Sequence of chain 1.B:
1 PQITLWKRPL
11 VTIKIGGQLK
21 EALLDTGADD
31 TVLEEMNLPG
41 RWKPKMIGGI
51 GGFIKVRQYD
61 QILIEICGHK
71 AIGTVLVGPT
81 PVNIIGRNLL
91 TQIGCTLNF

The protein below binds the small molecule below.
Small molecule (SMILES): CCC(CC)CN(C[C@@H](O)[C@H](Cc1ccccc1)NC(=O)O[C@H]1CO[C@H]2OCC[C@H]21)S(=O)(=O)c1ccc2c(c1)CC[C@@H]2O

Sequence of chain 1.A:
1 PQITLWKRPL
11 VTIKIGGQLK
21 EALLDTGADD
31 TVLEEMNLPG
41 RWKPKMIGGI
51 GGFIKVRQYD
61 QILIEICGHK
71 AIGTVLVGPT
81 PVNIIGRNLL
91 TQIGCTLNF

Binding-site contacts:
Ligand atom O42 contacts residue ASP29 of chain 1.A at 3.5 Å.
Ligand atom C29 contacts residue PRO81 of chain 1.A at 3.7 Å (hydrophobic).
Ligand atom C02 contacts residue ALA28 of chain 1.A at 3.5 Å (hydrophobic).
Ligand atom C26 contacts residue GLY27 of chain 1.B at 3.6 Å.
Ligand atom C31 contacts residue VAL82 of chain 1.A at 3.8 Å (hydrophobic).
Ligand atom C11 contacts residue ASP25 of chain 1.B at 3.4 Å.
Ligand atom O42 contacts residue ASP30 of chain 1.A at 2.9 Å (salt-bridge).
Ligand atom O07 contacts residue GLY49 of chain 1.A at 3.4 Å.
Ligand atom C26 contacts residue ASP25 of chain 1.A at 3.3 Å.
Ligand atom C29 contacts residue GLY49 of chain 1.B at 3.6 Å.
Ligand atom C19 contacts residue ASP30 of chain 1.B at 3.8 Å.
Ligand atom C22 contacts residue ASP29 of chain 1.B at 3.5 Å.
Ligand atom O12 contacts residue ASP25 of chain 1.B at 2.6 Å (salt-bridge).
Ligand atom O06 contacts residue ILE84 of chain 1.A at 3.5 Å.
Ligand atom C11 contacts residue ASP25 of chain 1.A at 3.3 Å.
Ligand atom O12 contacts residue ALA28 of chain 1.B at 3.8 Å.
Ligand atom C09 contacts residue GLY27 of chain 1.A at 3.4 Å.
Ligand atom C29 contacts residue ILE50 of chain 1.B at 3.6 Å (hydrophobic).
Ligand atom O12 contacts residue ASP25 of chain 1.A at 2.5 Å (salt-bridge).
Ligand atom C24 contacts residue GLY27 of chain 1.B at 3.8 Å.
Ligand atom O20 contacts residue ASP29 of chain 1.B at 3.2 Å (salt-bridge).
Ligand atom C01 contacts residue ASP30 of chain 1.A at 3.5 Å.
Ligand atom C01 contacts residue VAL32 of chain 1.A at 3.5 Å (hydrophobic).
Ligand atom C04 contacts residue GLY48 of chain 1.A at 3.3 Å.
Ligand atom C37 contacts residue ILE47 of chain 1.A at 3.8 Å (hydrophobic).
Ligand atom C23 contacts residue GLY48 of chain 1.B at 3.1 Å.
Ligand atom C10 contacts residue ASP25 of chain 1.A at 3.2 Å.
Ligand atom O12 contacts residue GLY27 of chain 1.B at 3.2 Å.
Ligand atom C21 contacts residue GLY48 of chain 1.B at 3.1 Å.
Ligand atom C32 contacts residue GLY27 of chain 1.B at 3.2 Å.
Ligand atom C38 contacts residue GLY48 of chain 1.A at 3.8 Å.
Ligand atom C18 contacts residue GLY48 of chain 1.B at 3.8 Å.
Ligand atom O20 contacts residue ASP30 of chain 1.B at 3.1 Å (salt-bridge).
Ligand atom O20 contacts residue ALA28 of chain 1.B at 3.7 Å.
Ligand atom O06 contacts residue ILE50 of chain 1.B at 3.6 Å.
Ligand atom O07 contacts residue ILE50 of chain 1.B at 3.4 Å.
Ligand atom C01 contacts residue ALA28 of chain 1.A at 3.6 Å (hydrophobic).
Ligand atom O25 contacts residue ASP29 of chain 1.B at 2.9 Å (salt-bridge).
Ligand atom O17 contacts residue ALA28 of chain 1.B at 3.6 Å.
Ligand atom N14 contacts residue GLY27 of chain 1.B at 3.1 Å (h-bond).